A small-molecule ligand and the protein it binds are described below.
Small molecule (SMILES): CC(=O)N[C@@H]1[C@@H](O)[C@H](O)[C@@H](CO)O[C@H]1O

Sequence of chain 1.C:
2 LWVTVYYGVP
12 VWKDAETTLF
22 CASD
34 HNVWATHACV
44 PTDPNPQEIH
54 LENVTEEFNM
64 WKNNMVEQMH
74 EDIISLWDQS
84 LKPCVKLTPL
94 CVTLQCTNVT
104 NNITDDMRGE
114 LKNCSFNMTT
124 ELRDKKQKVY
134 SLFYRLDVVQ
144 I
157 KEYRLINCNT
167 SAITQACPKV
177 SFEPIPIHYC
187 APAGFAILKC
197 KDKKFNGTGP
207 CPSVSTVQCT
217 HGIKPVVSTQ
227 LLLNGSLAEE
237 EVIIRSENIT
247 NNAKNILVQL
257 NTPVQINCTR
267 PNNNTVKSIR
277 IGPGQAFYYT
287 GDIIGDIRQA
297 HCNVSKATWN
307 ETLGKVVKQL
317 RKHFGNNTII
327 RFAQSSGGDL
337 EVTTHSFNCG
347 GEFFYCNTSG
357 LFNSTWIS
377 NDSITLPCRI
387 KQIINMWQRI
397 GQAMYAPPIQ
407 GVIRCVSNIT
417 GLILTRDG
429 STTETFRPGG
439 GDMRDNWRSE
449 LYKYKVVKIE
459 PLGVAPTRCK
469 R

Binding-site contacts:
Ligand atom C8 contacts residue ASN322 of chain 1.C at 3.9 Å.
Ligand atom C5 contacts residue ASN322 of chain 1.C at 3.7 Å.
Ligand atom C2 contacts residue ASN322 of chain 1.C at 2.5 Å.
Ligand atom O5 contacts residue ASN322 of chain 1.C at 2.4 Å (h-bond).
Ligand atom C4 contacts residue ASN322 of chain 1.C at 4.2 Å.
Ligand atom O7 contacts residue ASN322 of chain 1.C at 4.0 Å.
Ligand atom C8 contacts residue ASN323 of chain 1.C at 3.6 Å.
Ligand atom C1 contacts residue ASN322 of chain 1.C at 1.4 Å.
Ligand atom C7 contacts residue ASN322 of chain 1.C at 3.4 Å.
Ligand atom C3 contacts residue ASN322 of chain 1.C at 3.8 Å.
Ligand atom N2 contacts residue ASN322 of chain 1.C at 2.9 Å (h-bond).